Binding-site contacts:
Ligand atom CA contacts residue SER20 of chain 1.A at 3.8 Å.
Ligand atom N contacts residue SER20 of chain 1.A at 4.5 Å.
Ligand atom CA contacts residue ILE23 of chain 1.A at 4.4 Å (hydrophobic).
Ligand atom OXT contacts residue ILE23 of chain 1.A at 3.8 Å.
Ligand atom OXT contacts residue PHE24 of chain 1.A at 4.0 Å.
Ligand atom OXT contacts residue SER20 of chain 1.A at 3.5 Å (h-bond).
Ligand atom C contacts residue SER20 of chain 1.A at 3.7 Å.
Ligand atom O contacts residue SER20 of chain 1.A at 3.9 Å.

Sequence of chain 1.A:
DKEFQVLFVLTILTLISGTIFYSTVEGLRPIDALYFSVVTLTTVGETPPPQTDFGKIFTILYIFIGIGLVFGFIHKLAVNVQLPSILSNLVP

The protein below binds the small molecule below.
Small molecule (SMILES): NCC(=O)O